The small molecule below binds the protein below.
Small molecule (SMILES): Nc1ncnc2c1ncn2[C@H]1C[C@H](O)[C@@H](COP(=O)(O)O)O1

Sequence of chain 1.E:
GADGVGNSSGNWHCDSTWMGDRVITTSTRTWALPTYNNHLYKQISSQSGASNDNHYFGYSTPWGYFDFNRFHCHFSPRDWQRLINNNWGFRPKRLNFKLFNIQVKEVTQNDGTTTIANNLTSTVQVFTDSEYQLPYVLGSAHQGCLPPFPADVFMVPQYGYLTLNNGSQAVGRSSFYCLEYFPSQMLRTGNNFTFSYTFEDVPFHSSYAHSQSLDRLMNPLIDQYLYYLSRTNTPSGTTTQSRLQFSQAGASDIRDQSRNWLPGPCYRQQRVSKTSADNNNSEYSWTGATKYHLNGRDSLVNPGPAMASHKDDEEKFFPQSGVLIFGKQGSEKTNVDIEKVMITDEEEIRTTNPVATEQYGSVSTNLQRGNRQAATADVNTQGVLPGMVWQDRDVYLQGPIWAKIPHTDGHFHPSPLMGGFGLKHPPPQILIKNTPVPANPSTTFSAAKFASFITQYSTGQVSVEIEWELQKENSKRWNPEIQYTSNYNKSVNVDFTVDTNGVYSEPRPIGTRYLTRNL

Binding-site contacts:
Ligand atom C1' contacts residue PRO630 of chain 1.E at 4.0 Å (hydrophobic).
Ligand atom N6 contacts residue GLY638 of chain 1.E at 3.0 Å (h-bond).
Ligand atom C6 contacts residue VAL418 of chain 1.E at 4.0 Å (hydrophobic).
Ligand atom N9 contacts residue HIS629 of chain 1.E at 4.3 Å.
Ligand atom N1 contacts residue PRO419 of chain 1.E at 4.4 Å.
Ligand atom C6 contacts residue PRO630 of chain 1.E at 4.3 Å (hydrophobic).
Ligand atom P contacts residue HIS627 of chain 1.E at 4.0 Å.
Ligand atom N3 contacts residue PRO630 of chain 1.E at 3.3 Å.
Ligand atom C5 contacts residue SER631 of chain 1.E at 3.9 Å.
Ligand atom N6 contacts residue SER631 of chain 1.E at 4.2 Å.
Ligand atom C1' contacts residue HIS629 of chain 1.E at 3.8 Å.
Ligand atom C6 contacts residue GLY638 of chain 1.E at 3.9 Å.
Ligand atom N6 contacts residue VAL418 of chain 1.E at 3.5 Å.
Ligand atom N1 contacts residue PRO630 of chain 1.E at 4.0 Å.
Ligand atom C2' contacts residue HIS629 of chain 1.E at 4.5 Å.
Ligand atom C4 contacts residue PRO419 of chain 1.E at 4.4 Å (hydrophobic).
Ligand atom C6 contacts residue PRO419 of chain 1.E at 4.1 Å (hydrophobic).
Ligand atom P contacts residue PRO630 of chain 1.E at 4.5 Å.
Ligand atom C8 contacts residue SER631 of chain 1.E at 3.8 Å.
Ligand atom N6 contacts residue PRO419 of chain 1.E at 4.5 Å.
Ligand atom C6 contacts residue SER631 of chain 1.E at 4.3 Å.
Ligand atom C8 contacts residue HIS629 of chain 1.E at 3.6 Å.
Ligand atom O1P contacts residue PRO630 of chain 1.E at 4.3 Å.
Ligand atom C8 contacts residue PRO419 of chain 1.E at 4.4 Å (hydrophobic).
Ligand atom N7 contacts residue PRO419 of chain 1.E at 4.0 Å.
Ligand atom N1 contacts residue VAL418 of chain 1.E at 4.1 Å.
Ligand atom N9 contacts residue PRO630 of chain 1.E at 4.0 Å.
Ligand atom N1 contacts residue GLY638 of chain 1.E at 3.5 Å (h-bond).
Ligand atom O4' contacts residue HIS629 of chain 1.E at 4.2 Å.
Ligand atom C4 contacts residue PRO630 of chain 1.E at 3.6 Å (hydrophobic).
Ligand atom O4' contacts residue PRO630 of chain 1.E at 3.4 Å.
Ligand atom C5 contacts residue PRO419 of chain 1.E at 4.0 Å (hydrophobic).
Ligand atom N7 contacts residue SER631 of chain 1.E at 3.3 Å.
Ligand atom N7 contacts residue HIS629 of chain 1.E at 4.3 Å.
Ligand atom C2 contacts residue PRO630 of chain 1.E at 3.5 Å (hydrophobic).
Ligand atom C5 contacts residue PRO630 of chain 1.E at 4.1 Å (hydrophobic).
Ligand atom N6 contacts residue PHE637 of chain 1.E at 4.0 Å.
Ligand atom C4 contacts residue SER631 of chain 1.E at 4.4 Å.
Ligand atom O5' contacts residue PRO630 of chain 1.E at 3.9 Å.
Ligand atom O1P contacts residue LYS640 of chain 1.E at 4.4 Å.